Binding-site contacts:
Ligand atom C12 contacts residue THR48 of chain 1.B at 4.3 Å.
Ligand atom C13 contacts residue PHE33 of chain 1.B at 4.3 Å (hydrophobic).
Ligand atom S11 contacts residue LEU52 of chain 1.B at 3.7 Å.
Ligand atom C03 contacts residue LEU59 of chain 1.B at 3.9 Å (hydrophobic).
Ligand atom C03 contacts residue GLN30 of chain 1.B at 4.3 Å.
Ligand atom S09 contacts residue PHE33 of chain 1.B at 4.4 Å.
Ligand atom S11 contacts residue ILE22 of chain 1.B at 4.2 Å.
Ligand atom C13 contacts residue NAP1 of chain 1.H at 3.6 Å.
Ligand atom C12 contacts residue ILE22 of chain 1.B at 4.1 Å (hydrophobic).
Ligand atom C05 contacts residue GLN30 of chain 1.B at 3.1 Å.
Ligand atom O16 contacts residue ARG34 of chain 1.B at 3.5 Å.
Ligand atom C14 contacts residue ILE96 of chain 1.B at 4.0 Å (hydrophobic).
Ligand atom C10 contacts residue LEU52 of chain 1.B at 3.6 Å (hydrophobic).
Ligand atom S09 contacts residue LEU52 of chain 1.B at 3.8 Å.
Ligand atom S09 contacts residue LEU59 of chain 1.B at 4.2 Å.
Ligand atom C07 contacts residue GLN30 of chain 1.B at 3.6 Å.
Ligand atom C13 contacts residue THR48 of chain 1.B at 4.5 Å.
Ligand atom C02 contacts residue LEU59 of chain 1.B at 3.9 Å (hydrophobic).
Ligand atom O16 contacts residue ARG62 of chain 1.B at 2.6 Å (salt-bridge).
Ligand atom C14 contacts residue LEU52 of chain 1.B at 4.3 Å (hydrophobic).
Ligand atom O01 contacts residue ARG62 of chain 1.B at 3.4 Å (salt-bridge).
Ligand atom O16 contacts residue LEU59 of chain 1.B at 3.8 Å.
Ligand atom C13 contacts residue ILE96 of chain 1.B at 3.7 Å (hydrophobic).
Ligand atom C12 contacts residue NAP1 of chain 1.H at 3.2 Å.
Ligand atom C14 contacts residue PHE33 of chain 1.B at 3.5 Å (hydrophobic).
Ligand atom C06 contacts residue GLN30 of chain 1.B at 3.5 Å.
Ligand atom O01 contacts residue ARG34 of chain 1.B at 3.4 Å.
Ligand atom O16 contacts residue PHE33 of chain 1.B at 3.7 Å.
Ligand atom C08 contacts residue GLN30 of chain 1.B at 4.1 Å.
Ligand atom C04 contacts residue GLN30 of chain 1.B at 3.6 Å.
Ligand atom C02 contacts residue ARG62 of chain 1.B at 3.6 Å.
Ligand atom C04 contacts residue LEU59 of chain 1.B at 4.5 Å (hydrophobic).
Ligand atom C15 contacts residue PHE33 of chain 1.B at 4.0 Å (hydrophobic).
Ligand atom C15 contacts residue LEU59 of chain 1.B at 3.9 Å (hydrophobic).
Ligand atom C02 contacts residue ARG34 of chain 1.B at 3.8 Å.
Ligand atom C12 contacts residue ILE96 of chain 1.B at 4.5 Å (hydrophobic).
Ligand atom C15 contacts residue GLN30 of chain 1.B at 4.0 Å.

Sequence of chain 1.B:
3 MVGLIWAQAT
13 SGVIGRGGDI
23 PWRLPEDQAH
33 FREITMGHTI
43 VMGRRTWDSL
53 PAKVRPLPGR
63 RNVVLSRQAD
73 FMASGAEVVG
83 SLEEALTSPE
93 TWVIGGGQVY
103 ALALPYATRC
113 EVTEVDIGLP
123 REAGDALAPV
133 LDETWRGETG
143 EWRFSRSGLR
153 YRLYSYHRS

This protein binds this small molecule.
Small molecule (SMILES): O=C(O)c1cccc(CSc2cccs2)c1